Sequence of chain 2.B:
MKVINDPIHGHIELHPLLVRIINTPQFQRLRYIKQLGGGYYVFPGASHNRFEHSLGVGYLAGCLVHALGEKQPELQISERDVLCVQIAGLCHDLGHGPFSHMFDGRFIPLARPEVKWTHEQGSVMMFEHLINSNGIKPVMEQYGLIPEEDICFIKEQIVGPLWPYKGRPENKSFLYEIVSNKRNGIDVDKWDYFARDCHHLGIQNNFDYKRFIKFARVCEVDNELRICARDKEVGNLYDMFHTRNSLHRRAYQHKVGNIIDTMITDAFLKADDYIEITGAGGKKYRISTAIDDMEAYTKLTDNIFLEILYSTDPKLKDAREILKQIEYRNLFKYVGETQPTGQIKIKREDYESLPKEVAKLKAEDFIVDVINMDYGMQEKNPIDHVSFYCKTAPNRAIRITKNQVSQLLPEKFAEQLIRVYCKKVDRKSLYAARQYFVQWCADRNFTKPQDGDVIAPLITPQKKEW

The protein below binds the small molecule below.
Small molecule (SMILES): Nc1ccn([C@H]2C[C@H](O)[C@@H](COP(=O)(O)NP(=O)(O)OP(=O)(O)O)O2)c(=O)n1

Binding-site contacts:
Ligand atom O2A contacts residue ARG58 of chain 2.B at 3.1 Å (salt-bridge).
Ligand atom O3G contacts residue LYS206 of chain 2.B at 3.3 Å (salt-bridge).
Ligand atom O3' contacts residue TYR209 of chain 2.B at 3.6 Å.
Ligand atom O3B contacts residue MG1 of chain 2.M at 3.6 Å.
Ligand atom O5' contacts residue HIS109 of chain 2.B at 2.9 Å (h-bond).
Ligand atom O1A contacts residue FE1 of chain 2.K at 3.5 Å.
Ligand atom O2A contacts residue HIS61 of chain 2.B at 3.0 Å (h-bond).
Ligand atom PA contacts residue FE1 of chain 2.K at 3.0 Å.
Ligand atom C3' contacts residue TYR209 of chain 2.B at 3.4 Å (hydrophobic).
Ligand atom O1A contacts residue ASP101 of chain 2.B at 3.0 Å (salt-bridge).
Ligand atom N3A contacts residue MN1 of chain 2.L at 3.4 Å.
Ligand atom O1B contacts residue ASP205 of chain 2.B at 3.2 Å (salt-bridge).
Ligand atom PA contacts residue MN1 of chain 2.L at 3.2 Å.
Ligand atom O1G contacts residue LYS206 of chain 2.B at 3.0 Å (salt-bridge).
Ligand atom O3' contacts residue GLN43 of chain 2.B at 2.9 Å (h-bond).
Ligand atom N3A contacts residue ASP205 of chain 2.B at 2.5 Å (salt-bridge).
Ligand atom O1A contacts residue HIS104 of chain 2.B at 2.9 Å (h-bond).
Ligand atom O2G contacts residue ARG260 of chain 2.B at 3.4 Å (salt-bridge).
Ligand atom O2A contacts residue ASP101 of chain 2.B at 2.9 Å (salt-bridge).
Ligand atom C4' contacts residue ARG58 of chain 2.B at 3.5 Å.
Ligand atom O1B contacts residue MG1 of chain 2.M at 2.5 Å.
Ligand atom C2' contacts residue TYR268 of chain 2.B at 3.6 Å (hydrophobic).
Ligand atom PG contacts residue MG1 of chain 2.M at 3.4 Å.
Ligand atom O3' contacts residue ASP213 of chain 2.B at 2.6 Å (salt-bridge).
Ligand atom O4' contacts residue HIS109 of chain 2.B at 3.1 Å.
Ligand atom N3A contacts residue FE1 of chain 2.K at 3.5 Å.
Ligand atom C6 contacts residue HIS109 of chain 2.B at 3.4 Å.
Ligand atom N4 contacts residue GLN269 of chain 2.B at 3.3 Å (h-bond).
Ligand atom N1 contacts residue HIS109 of chain 2.B at 3.3 Å.
Ligand atom O1G contacts residue ARG260 of chain 2.B at 3.4 Å (salt-bridge).
Ligand atom O1A contacts residue MN1 of chain 2.L at 2.4 Å.
Ligand atom O1A contacts residue HIS127 of chain 2.B at 2.9 Å (h-bond).
Ligand atom PB contacts residue ASP205 of chain 2.B at 3.3 Å.
Ligand atom C3' contacts residue ASP213 of chain 2.B at 3.3 Å.
Ligand atom C2 contacts residue HIS109 of chain 2.B at 3.6 Å.
Ligand atom O2A contacts residue ASP205 of chain 2.B at 3.0 Å (salt-bridge).
Ligand atom O2A contacts residue FE1 of chain 2.K at 2.0 Å.
Ligand atom O3G contacts residue MG1 of chain 2.M at 2.1 Å.
Ligand atom O1G contacts residue TYR209 of chain 2.B at 2.6 Å (h-bond).
Ligand atom O4' contacts residue ARG58 of chain 2.B at 3.1 Å (salt-bridge).